This small molecule binds to this protein.
Small molecule (SMILES): CC(=O)N[C@@H]1[C@@H](O)[C@H](O)[C@@H](CO)O[C@H]1O

Binding-site contacts:
Ligand atom C2 contacts residue ASN479 of chain 3.A at 2.4 Å.
Ligand atom C4 contacts residue ASN479 of chain 3.A at 4.3 Å.
Ligand atom C8 contacts residue ASN479 of chain 3.A at 4.4 Å.
Ligand atom O7 contacts residue ALA475 of chain 3.A at 3.9 Å.
Ligand atom N2 contacts residue ASN479 of chain 3.A at 2.8 Å (h-bond).
Ligand atom C8 contacts residue ALA475 of chain 3.A at 4.1 Å (hydrophobic).
Ligand atom C5 contacts residue ASN479 of chain 3.A at 3.8 Å.
Ligand atom C3 contacts residue ASN479 of chain 3.A at 3.8 Å.
Ligand atom C7 contacts residue ALA475 of chain 3.A at 4.3 Å (hydrophobic).
Ligand atom C7 contacts residue ASN479 of chain 3.A at 3.4 Å.
Ligand atom C8 contacts residue ASP472 of chain 3.A at 3.8 Å.
Ligand atom C1 contacts residue ASN479 of chain 3.A at 1.4 Å.
Ligand atom O5 contacts residue THR481 of chain 3.A at 4.5 Å.
Ligand atom C8 contacts residue SER476 of chain 3.A at 4.4 Å.
Ligand atom O5 contacts residue ASN479 of chain 3.A at 2.5 Å (h-bond).
Ligand atom O7 contacts residue ASN479 of chain 3.A at 3.6 Å.
Ligand atom C1 contacts residue THR481 of chain 3.A at 4.3 Å.

Sequence of chain 3.A:
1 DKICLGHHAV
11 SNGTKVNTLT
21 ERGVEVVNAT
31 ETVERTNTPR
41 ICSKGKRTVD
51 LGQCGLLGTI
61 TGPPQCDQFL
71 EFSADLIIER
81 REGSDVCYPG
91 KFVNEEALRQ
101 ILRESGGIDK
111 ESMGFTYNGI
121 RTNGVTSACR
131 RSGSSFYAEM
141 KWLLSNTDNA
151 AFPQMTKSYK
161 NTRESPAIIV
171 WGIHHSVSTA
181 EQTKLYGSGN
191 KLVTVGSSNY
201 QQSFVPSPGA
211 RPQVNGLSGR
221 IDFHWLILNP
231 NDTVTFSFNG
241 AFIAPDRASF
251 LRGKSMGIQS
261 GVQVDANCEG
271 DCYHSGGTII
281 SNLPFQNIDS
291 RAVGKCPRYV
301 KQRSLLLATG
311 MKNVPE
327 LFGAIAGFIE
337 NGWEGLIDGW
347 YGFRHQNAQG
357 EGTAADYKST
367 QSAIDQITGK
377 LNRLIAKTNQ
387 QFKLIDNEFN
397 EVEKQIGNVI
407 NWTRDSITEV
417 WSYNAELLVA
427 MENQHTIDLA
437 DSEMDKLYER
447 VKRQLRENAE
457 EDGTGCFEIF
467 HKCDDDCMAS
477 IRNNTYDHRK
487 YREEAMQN